The small molecule below binds the protein below.
Small molecule (SMILES): CC(=O)N[C@H]1[C@H](O[C@H]2[C@H](O)[C@@H](NC(C)=O)CO[C@@H]2CO)O[C@H](CO)[C@@H](O)[C@@H]1O

Sequence of chain 1.C:
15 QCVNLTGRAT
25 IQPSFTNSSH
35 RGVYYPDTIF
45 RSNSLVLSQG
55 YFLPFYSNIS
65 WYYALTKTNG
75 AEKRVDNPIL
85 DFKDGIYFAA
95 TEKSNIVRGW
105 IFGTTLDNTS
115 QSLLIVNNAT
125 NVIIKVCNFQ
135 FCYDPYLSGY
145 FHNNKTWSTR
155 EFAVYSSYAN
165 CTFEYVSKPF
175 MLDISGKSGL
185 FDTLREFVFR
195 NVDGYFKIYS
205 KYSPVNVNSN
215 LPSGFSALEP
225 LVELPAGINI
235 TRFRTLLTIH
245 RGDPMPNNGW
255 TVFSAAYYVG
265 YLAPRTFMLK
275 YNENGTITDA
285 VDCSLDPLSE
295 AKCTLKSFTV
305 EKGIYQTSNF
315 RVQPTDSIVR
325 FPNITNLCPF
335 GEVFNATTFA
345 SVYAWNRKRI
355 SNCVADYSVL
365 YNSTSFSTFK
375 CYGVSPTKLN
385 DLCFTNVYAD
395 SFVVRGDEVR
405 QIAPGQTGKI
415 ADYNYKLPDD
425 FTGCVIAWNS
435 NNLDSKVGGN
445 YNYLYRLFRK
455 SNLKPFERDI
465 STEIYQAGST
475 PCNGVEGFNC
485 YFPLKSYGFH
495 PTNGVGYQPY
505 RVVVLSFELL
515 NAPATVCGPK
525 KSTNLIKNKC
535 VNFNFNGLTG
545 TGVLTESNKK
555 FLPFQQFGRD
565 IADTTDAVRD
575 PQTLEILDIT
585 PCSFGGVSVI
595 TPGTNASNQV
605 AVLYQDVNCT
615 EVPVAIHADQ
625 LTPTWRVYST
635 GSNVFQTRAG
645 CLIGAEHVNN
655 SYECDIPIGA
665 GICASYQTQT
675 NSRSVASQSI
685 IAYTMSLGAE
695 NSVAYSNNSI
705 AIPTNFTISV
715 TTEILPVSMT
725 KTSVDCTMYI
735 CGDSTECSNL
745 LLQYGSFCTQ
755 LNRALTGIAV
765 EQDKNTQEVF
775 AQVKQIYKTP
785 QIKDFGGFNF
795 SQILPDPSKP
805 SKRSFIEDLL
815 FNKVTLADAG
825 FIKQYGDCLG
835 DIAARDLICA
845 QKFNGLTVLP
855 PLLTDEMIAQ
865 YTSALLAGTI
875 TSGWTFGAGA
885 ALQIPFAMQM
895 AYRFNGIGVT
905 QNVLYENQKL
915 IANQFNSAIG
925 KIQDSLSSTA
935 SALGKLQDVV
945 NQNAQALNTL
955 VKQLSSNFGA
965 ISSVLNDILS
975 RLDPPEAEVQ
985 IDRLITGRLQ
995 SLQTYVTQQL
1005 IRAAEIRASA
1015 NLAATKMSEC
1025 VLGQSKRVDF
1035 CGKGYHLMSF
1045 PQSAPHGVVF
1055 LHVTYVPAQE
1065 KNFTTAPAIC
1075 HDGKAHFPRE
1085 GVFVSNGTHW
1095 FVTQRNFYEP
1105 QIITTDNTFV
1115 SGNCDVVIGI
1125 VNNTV

Binding-site contacts:
Ligand atom C6 contacts residue THR108 of chain 1.B at 4.2 Å.
Ligand atom C7 contacts residue ARG453 of chain 1.C at 3.2 Å.
Ligand atom C8 contacts residue GLU461 of chain 1.C at 3.6 Å.
Ligand atom O3 contacts residue SER455 of chain 1.C at 4.3 Å.
Ligand atom C4 contacts residue ASN233 of chain 1.B at 4.2 Å.
Ligand atom O7 contacts residue GLU461 of chain 1.C at 4.2 Å.
Ligand atom C5 contacts residue THR108 of chain 1.B at 4.4 Å.
Ligand atom C8 contacts residue ASN456 of chain 1.C at 3.7 Å.
Ligand atom O5 contacts residue THR108 of chain 1.B at 3.3 Å.
Ligand atom C2 contacts residue ASN233 of chain 1.B at 2.5 Å.
Ligand atom C8 contacts residue ARG453 of chain 1.C at 3.6 Å.
Ligand atom O7 contacts residue ASN456 of chain 1.C at 4.3 Å.
Ligand atom O7 contacts residue ARG453 of chain 1.C at 2.3 Å (salt-bridge).
Ligand atom O6 contacts residue LYS454 of chain 1.C at 3.9 Å.
Ligand atom C3 contacts residue ASN233 of chain 1.B at 3.8 Å.
Ligand atom O7 contacts residue SER455 of chain 1.C at 4.1 Å.
Ligand atom N2 contacts residue ARG453 of chain 1.C at 4.3 Å.
Ligand atom C5 contacts residue THR235 of chain 1.B at 3.8 Å.
Ligand atom N2 contacts residue ASN233 of chain 1.B at 3.0 Å (h-bond).
Ligand atom C7 contacts residue GLU461 of chain 1.C at 4.0 Å.
Ligand atom C6 contacts residue LYS454 of chain 1.C at 3.5 Å.
Ligand atom C7 contacts residue ASN456 of chain 1.C at 4.5 Å.
Ligand atom O5 contacts residue ASN233 of chain 1.B at 2.3 Å (h-bond).
Ligand atom O6 contacts residue THR108 of chain 1.B at 3.6 Å.
Ligand atom O5 contacts residue THR235 of chain 1.B at 3.9 Å.
Ligand atom C7 contacts residue ASN233 of chain 1.B at 3.8 Å.
Ligand atom C1 contacts residue THR235 of chain 1.B at 4.1 Å.
Ligand atom C5 contacts residue ASN233 of chain 1.B at 3.6 Å.
Ligand atom C6 contacts residue THR235 of chain 1.B at 4.1 Å.
Ligand atom C1 contacts residue ASN233 of chain 1.B at 1.4 Å.
Ligand atom C1 contacts residue THR108 of chain 1.B at 3.8 Å.
Ligand atom C8 contacts residue LYS458 of chain 1.C at 3.7 Å.
Ligand atom O7 contacts residue ASN233 of chain 1.B at 4.1 Å.

Sequence of chain 1.B:
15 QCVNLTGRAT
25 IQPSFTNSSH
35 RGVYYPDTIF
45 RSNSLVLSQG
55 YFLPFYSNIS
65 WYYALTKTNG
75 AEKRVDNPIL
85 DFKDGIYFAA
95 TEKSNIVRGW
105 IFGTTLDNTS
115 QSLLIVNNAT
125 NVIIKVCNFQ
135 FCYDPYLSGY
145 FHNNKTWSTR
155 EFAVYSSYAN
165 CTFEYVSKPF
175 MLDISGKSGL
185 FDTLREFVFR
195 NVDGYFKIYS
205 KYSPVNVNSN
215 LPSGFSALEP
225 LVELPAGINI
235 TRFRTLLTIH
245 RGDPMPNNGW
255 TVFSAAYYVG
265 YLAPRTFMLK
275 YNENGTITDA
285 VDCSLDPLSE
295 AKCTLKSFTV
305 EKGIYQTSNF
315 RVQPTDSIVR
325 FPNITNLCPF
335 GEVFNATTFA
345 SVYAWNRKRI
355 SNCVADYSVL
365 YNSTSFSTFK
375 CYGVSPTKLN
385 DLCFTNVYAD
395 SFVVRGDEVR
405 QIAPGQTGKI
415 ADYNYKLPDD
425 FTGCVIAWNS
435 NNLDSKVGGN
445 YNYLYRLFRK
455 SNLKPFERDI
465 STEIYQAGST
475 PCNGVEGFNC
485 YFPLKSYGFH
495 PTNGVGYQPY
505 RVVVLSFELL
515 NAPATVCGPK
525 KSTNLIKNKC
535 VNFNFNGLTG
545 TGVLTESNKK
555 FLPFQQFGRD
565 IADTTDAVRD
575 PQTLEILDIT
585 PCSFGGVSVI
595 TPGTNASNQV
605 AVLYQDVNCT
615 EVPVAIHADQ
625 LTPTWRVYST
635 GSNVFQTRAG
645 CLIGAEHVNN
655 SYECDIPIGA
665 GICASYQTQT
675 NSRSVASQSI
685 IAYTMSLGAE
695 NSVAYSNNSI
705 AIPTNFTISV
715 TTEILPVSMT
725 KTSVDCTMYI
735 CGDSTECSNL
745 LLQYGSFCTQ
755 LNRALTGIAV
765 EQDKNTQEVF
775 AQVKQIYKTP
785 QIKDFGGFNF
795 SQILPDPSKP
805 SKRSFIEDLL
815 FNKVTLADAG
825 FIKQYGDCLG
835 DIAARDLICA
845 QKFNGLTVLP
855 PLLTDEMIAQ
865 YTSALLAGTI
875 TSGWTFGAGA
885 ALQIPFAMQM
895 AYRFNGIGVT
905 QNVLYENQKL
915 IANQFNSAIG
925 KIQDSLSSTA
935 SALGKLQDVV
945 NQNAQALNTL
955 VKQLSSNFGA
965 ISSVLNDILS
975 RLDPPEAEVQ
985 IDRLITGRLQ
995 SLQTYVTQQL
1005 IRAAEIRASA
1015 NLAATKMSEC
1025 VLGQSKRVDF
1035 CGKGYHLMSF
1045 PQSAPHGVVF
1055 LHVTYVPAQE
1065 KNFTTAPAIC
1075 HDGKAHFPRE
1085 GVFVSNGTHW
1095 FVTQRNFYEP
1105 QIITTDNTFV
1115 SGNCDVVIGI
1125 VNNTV